Sequence of chain 4.B:
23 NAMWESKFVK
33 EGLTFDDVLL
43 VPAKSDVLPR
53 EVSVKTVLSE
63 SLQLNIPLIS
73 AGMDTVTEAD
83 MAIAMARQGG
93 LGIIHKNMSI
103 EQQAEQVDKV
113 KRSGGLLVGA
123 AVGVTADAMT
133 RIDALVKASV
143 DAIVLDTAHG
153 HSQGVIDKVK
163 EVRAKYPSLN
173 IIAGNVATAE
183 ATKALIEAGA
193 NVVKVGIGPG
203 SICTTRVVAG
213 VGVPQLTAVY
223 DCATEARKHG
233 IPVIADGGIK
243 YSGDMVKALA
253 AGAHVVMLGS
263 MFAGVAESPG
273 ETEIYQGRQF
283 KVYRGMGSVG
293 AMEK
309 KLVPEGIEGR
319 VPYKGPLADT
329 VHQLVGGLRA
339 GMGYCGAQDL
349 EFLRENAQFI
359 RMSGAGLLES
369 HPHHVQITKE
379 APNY

The small molecule below binds the protein below.
Small molecule (SMILES): C[C@@H](Oc1cc(=O)[nH]c2ccccc12)c1cn(-c2ccc(Cl)cc2)nn1

Binding-site contacts:
Ligand atom C19 contacts residue PRO51 of chain 2.B at 3.8 Å (hydrophobic).
Ligand atom C18 contacts residue PRO51 of chain 2.B at 3.9 Å (hydrophobic).
Ligand atom C8 contacts residue ALA150 of chain 4.B at 3.8 Å (hydrophobic).
Ligand atom C14 contacts residue LEU310 of chain 4.B at 3.7 Å (hydrophobic).
Ligand atom O2 contacts residue MET288 of chain 4.B at 3.4 Å.
Ligand atom C12 contacts residue MET294 of chain 4.B at 3.6 Å (hydrophobic).
Ligand atom C20 contacts residue PRO51 of chain 2.B at 3.9 Å (hydrophobic).
Ligand atom C3 contacts residue MET288 of chain 4.B at 3.7 Å (hydrophobic).
Ligand atom C8 contacts residue THR207 of chain 4.B at 3.7 Å.
Ligand atom C7 contacts residue ALA150 of chain 4.B at 3.8 Å (hydrophobic).
Ligand atom C21 contacts residue TYR342 of chain 2.B at 3.7 Å (hydrophobic).
Ligand atom CL1 contacts residue GLY341 of chain 2.B at 3.2 Å.
Ligand atom C9 contacts residue IMP1 of chain 4.G at 3.4 Å.
Ligand atom C15 contacts residue GLU313 of chain 4.B at 3.3 Å.
Ligand atom C8 contacts residue GLU313 of chain 4.B at 4.0 Å.
Ligand atom CL1 contacts residue TYR342 of chain 2.B at 3.5 Å.
Ligand atom C7 contacts residue IMP1 of chain 4.G at 3.6 Å.
Ligand atom C11 contacts residue MET294 of chain 4.B at 3.8 Å (hydrophobic).
Ligand atom C10 contacts residue IMP1 of chain 4.G at 3.9 Å.
Ligand atom N2 contacts residue LEU310 of chain 4.B at 3.6 Å.
Ligand atom N3 contacts residue ALA150 of chain 4.B at 3.9 Å.
Ligand atom C2 contacts residue GLY289 of chain 4.B at 3.4 Å.
Ligand atom C8 contacts residue TYR342 of chain 2.B at 3.8 Å (hydrophobic).
Ligand atom C1 contacts residue GLY289 of chain 4.B at 3.5 Å.
Ligand atom C2 contacts residue MET288 of chain 4.B at 3.5 Å (hydrophobic).
Ligand atom C12 contacts residue GLU313 of chain 4.B at 3.9 Å.
Ligand atom C9 contacts residue ALA150 of chain 4.B at 4.0 Å (hydrophobic).
Ligand atom C3 contacts residue GLY289 of chain 4.B at 4.0 Å.
Ligand atom C12 contacts residue VAL311 of chain 4.B at 3.4 Å (hydrophobic).
Ligand atom O1 contacts residue GLY289 of chain 4.B at 3.4 Å.
Ligand atom C11 contacts residue GLY289 of chain 4.B at 4.0 Å.
Ligand atom CL1 contacts residue HIS151 of chain 4.B at 3.8 Å.
Ligand atom C16 contacts residue ALA150 of chain 4.B at 3.8 Å (hydrophobic).
Ligand atom C21 contacts residue GLU313 of chain 4.B at 3.5 Å.
Ligand atom O1 contacts residue GLU313 of chain 4.B at 4.0 Å.
Ligand atom C8 contacts residue IMP1 of chain 4.G at 3.2 Å.
Ligand atom N1 contacts residue LEU310 of chain 4.B at 3.4 Å.
Ligand atom C7 contacts residue GLU313 of chain 4.B at 3.8 Å.
Ligand atom N3 contacts residue LEU310 of chain 4.B at 4.0 Å.
Ligand atom C20 contacts residue TYR342 of chain 2.B at 3.6 Å (hydrophobic).

Sequence of chain 2.B:
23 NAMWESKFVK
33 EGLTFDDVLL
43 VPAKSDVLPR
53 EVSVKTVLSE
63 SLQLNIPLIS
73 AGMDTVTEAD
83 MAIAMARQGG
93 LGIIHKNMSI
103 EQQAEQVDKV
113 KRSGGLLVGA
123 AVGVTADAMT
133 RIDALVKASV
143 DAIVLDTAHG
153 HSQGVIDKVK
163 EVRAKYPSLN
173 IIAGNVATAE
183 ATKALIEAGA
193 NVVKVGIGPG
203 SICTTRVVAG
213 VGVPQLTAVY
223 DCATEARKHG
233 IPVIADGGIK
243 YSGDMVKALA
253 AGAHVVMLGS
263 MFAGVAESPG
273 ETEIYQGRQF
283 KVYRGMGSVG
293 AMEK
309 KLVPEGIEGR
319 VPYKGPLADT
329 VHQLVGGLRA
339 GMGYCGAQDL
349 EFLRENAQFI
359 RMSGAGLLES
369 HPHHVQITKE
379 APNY